Binding-site contacts:
Ligand atom C5 contacts residue ASP60 of chain 1.A at 4.2 Å.
Ligand atom C7 contacts residue LEU100 of chain 1.A at 4.0 Å (hydrophobic).
Ligand atom C2 contacts residue LEU100 of chain 1.A at 3.9 Å (hydrophobic).
Ligand atom C5 contacts residue LEU100 of chain 1.A at 4.1 Å (hydrophobic).
Ligand atom C3A contacts residue LEU100 of chain 1.A at 3.7 Å (hydrophobic).
Ligand atom C7 contacts residue TYR175 of chain 1.A at 3.3 Å (hydrophobic).
Ligand atom C5 contacts residue GLU49 of chain 1.A at 4.1 Å.
Ligand atom N1 contacts residue LEU100 of chain 1.A at 3.7 Å.
Ligand atom C5 contacts residue ILE64 of chain 1.A at 4.0 Å (hydrophobic).
Ligand atom N3 contacts residue ALA59 of chain 1.A at 3.9 Å.
Ligand atom C4 contacts residue PHE22 of chain 1.A at 4.2 Å (hydrophobic).
Ligand atom N3 contacts residue ASP60 of chain 1.A at 3.6 Å.
Ligand atom C4 contacts residue ASP60 of chain 1.A at 3.1 Å.
Ligand atom C6 contacts residue LEU100 of chain 1.A at 4.2 Å (hydrophobic).
Ligand atom C2 contacts residue ALA59 of chain 1.A at 4.4 Å (hydrophobic).
Ligand atom N3 contacts residue LEU100 of chain 1.A at 4.0 Å.
Ligand atom C5 contacts residue PHE22 of chain 1.A at 3.3 Å (hydrophobic).
Ligand atom C2 contacts residue ALA129 of chain 1.A at 4.2 Å (hydrophobic).
Ligand atom C3A contacts residue ASP60 of chain 1.A at 3.7 Å.
Ligand atom C6 contacts residue GLU49 of chain 1.A at 3.0 Å.
Ligand atom C4 contacts residue ILE64 of chain 1.A at 3.9 Å (hydrophobic).
Ligand atom C7A contacts residue GLU49 of chain 1.A at 4.4 Å.
Ligand atom C6 contacts residue TYR175 of chain 1.A at 3.9 Å (hydrophobic).
Ligand atom N1 contacts residue ILE153 of chain 1.A at 4.1 Å.
Ligand atom C7A contacts residue TYR175 of chain 1.A at 4.1 Å (hydrophobic).
Ligand atom C4 contacts residue LEU100 of chain 1.A at 3.8 Å (hydrophobic).
Ligand atom C7 contacts residue GLU49 of chain 1.A at 3.3 Å.
Ligand atom C6 contacts residue PHE22 of chain 1.A at 3.5 Å (hydrophobic).
Ligand atom C7A contacts residue LEU100 of chain 1.A at 3.6 Å (hydrophobic).

This small molecule binds to this protein.
Small molecule (SMILES): c1ccc2[nH]cnc2c1

Sequence of chain 1.A:
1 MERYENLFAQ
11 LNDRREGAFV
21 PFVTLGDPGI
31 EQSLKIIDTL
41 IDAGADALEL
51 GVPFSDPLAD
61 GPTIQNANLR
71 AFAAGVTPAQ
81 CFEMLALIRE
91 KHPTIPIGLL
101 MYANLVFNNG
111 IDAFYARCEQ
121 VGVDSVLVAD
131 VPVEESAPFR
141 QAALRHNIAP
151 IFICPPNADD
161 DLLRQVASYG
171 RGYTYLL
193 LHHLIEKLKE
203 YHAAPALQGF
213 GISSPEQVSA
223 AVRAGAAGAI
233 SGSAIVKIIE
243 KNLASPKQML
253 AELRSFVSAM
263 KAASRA